Binding-site contacts:
Ligand atom C4 contacts residue ASN644 of chain 1.C at 4.3 Å.
Ligand atom C5 contacts residue ASN644 of chain 1.C at 3.7 Å.
Ligand atom C1 contacts residue ASN644 of chain 1.C at 1.4 Å.
Ligand atom C3 contacts residue ASN644 of chain 1.C at 3.8 Å.
Ligand atom C7 contacts residue ASN644 of chain 1.C at 4.0 Å.
Ligand atom O5 contacts residue ASN644 of chain 1.C at 2.4 Å (h-bond).
Ligand atom O7 contacts residue THR646 of chain 1.C at 3.8 Å.
Ligand atom N2 contacts residue ASN644 of chain 1.C at 2.9 Å (h-bond).
Ligand atom C2 contacts residue ASN644 of chain 1.C at 2.5 Å.

Sequence of chain 1.C:
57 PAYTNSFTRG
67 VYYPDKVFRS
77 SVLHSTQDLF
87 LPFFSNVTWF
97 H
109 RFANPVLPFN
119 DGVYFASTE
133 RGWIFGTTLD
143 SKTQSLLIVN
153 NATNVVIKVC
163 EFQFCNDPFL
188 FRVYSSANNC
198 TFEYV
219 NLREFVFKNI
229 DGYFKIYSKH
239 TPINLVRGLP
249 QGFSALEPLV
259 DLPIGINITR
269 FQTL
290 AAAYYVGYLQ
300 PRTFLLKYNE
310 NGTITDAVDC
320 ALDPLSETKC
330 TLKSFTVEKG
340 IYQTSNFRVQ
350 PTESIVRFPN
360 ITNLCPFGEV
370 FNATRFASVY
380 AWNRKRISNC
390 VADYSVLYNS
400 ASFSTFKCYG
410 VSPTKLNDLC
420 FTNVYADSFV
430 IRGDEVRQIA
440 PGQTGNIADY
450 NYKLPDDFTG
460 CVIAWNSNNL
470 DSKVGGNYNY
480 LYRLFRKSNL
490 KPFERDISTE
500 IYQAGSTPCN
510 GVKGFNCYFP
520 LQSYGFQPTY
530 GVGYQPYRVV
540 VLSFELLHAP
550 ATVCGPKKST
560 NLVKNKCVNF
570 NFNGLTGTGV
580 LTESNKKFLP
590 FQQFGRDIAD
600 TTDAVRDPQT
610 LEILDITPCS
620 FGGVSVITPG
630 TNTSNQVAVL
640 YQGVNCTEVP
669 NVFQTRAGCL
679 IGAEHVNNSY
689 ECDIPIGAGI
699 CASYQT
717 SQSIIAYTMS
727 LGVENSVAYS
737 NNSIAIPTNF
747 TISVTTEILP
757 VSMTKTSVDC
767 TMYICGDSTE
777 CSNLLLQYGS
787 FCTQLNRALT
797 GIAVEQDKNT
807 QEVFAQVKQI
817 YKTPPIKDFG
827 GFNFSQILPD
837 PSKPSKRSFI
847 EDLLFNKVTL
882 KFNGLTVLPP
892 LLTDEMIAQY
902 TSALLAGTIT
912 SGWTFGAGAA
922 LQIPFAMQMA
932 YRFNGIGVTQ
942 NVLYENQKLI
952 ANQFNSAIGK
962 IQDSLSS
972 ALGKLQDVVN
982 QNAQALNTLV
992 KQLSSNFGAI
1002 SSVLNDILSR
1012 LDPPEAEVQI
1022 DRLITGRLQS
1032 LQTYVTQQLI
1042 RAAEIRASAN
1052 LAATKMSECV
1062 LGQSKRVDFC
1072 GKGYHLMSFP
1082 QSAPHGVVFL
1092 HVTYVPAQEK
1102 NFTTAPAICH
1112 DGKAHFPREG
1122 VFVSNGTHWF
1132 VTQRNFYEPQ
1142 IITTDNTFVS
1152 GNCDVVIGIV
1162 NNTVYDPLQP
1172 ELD

The protein below binds the small molecule below.
Small molecule (SMILES): CC(=O)N[C@@H]1[C@@H](O)[C@H](O)[C@@H](CO)O[C@H]1O